Sequence of chain 6.A:
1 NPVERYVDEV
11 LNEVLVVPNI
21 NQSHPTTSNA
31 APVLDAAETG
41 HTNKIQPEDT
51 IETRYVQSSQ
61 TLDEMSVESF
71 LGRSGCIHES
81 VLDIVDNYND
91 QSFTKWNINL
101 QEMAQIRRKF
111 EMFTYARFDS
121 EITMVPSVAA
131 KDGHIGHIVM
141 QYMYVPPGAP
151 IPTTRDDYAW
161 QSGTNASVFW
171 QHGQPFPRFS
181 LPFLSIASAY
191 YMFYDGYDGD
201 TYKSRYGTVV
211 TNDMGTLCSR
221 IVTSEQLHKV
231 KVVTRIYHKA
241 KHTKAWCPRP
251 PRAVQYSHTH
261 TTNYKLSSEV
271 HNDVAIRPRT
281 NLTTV

The protein below binds the small molecule below.
Small molecule (SMILES): Cc1cc(CCCOc2c(C)cc(-c3noc(C(F)(F)F)n3)cc2C)on1

Binding-site contacts:
Ligand atom O1B contacts residue ILE98 of chain 6.A at 3.3 Å.
Ligand atom N3A contacts residue TYR144 of chain 6.A at 3.5 Å.
Ligand atom F2 contacts residue MET143 of chain 6.A at 3.3 Å.
Ligand atom C5B contacts residue LEU181 of chain 6.A at 3.5 Å (hydrophobic).
Ligand atom CM6 contacts residue LEU184 of chain 6.A at 3.4 Å (hydrophobic).
Ligand atom CM2 contacts residue ILE122 of chain 6.A at 3.8 Å (hydrophobic).
Ligand atom F1 contacts residue PHE179 of chain 6.A at 3.8 Å.
Ligand atom O1A contacts residue PHE179 of chain 6.A at 3.3 Å.
Ligand atom O1A contacts residue LEU217 of chain 6.A at 3.0 Å.
Ligand atom C6B contacts residue LEU181 of chain 6.A at 3.3 Å (hydrophobic).
Ligand atom F1 contacts residue TYR144 of chain 6.A at 3.3 Å.
Ligand atom O1 contacts residue MET214 of chain 6.A at 3.5 Å (h-bond).
Ligand atom N1A contacts residue MET124 of chain 6.A at 3.5 Å.
Ligand atom F2 contacts residue TYR142 of chain 6.A at 2.8 Å.
Ligand atom N3A contacts residue PHE179 of chain 6.A at 3.4 Å.
Ligand atom C4 contacts residue LEU100 of chain 6.A at 3.7 Å (hydrophobic).
Ligand atom C4 contacts residue TYR190 of chain 6.A at 3.6 Å (hydrophobic).
Ligand atom O1A contacts residue MET124 of chain 6.A at 3.2 Å.
Ligand atom CM2 contacts residue ILE77 of chain 6.A at 3.1 Å (hydrophobic).
Ligand atom F2 contacts residue TYR144 of chain 6.A at 3.0 Å.
Ligand atom N1A contacts residue LEU217 of chain 6.A at 3.3 Å.
Ligand atom C2A contacts residue PHE179 of chain 6.A at 3.6 Å (hydrophobic).
Ligand atom F2 contacts residue ALA166 of chain 6.A at 3.5 Å.
Ligand atom C3A contacts residue PHE179 of chain 6.A at 3.1 Å (hydrophobic).
Ligand atom F3 contacts residue TYR142 of chain 6.A at 3.8 Å.
Ligand atom F3 contacts residue PHE179 of chain 6.A at 3.0 Å.
Ligand atom C5B contacts residue ILE98 of chain 6.A at 3.5 Å (hydrophobic).
Ligand atom N1A contacts residue PHE179 of chain 6.A at 3.6 Å.
Ligand atom F3 contacts residue VAL168 of chain 6.A at 3.0 Å.
Ligand atom C2B contacts residue ILE98 of chain 6.A at 3.7 Å (hydrophobic).
Ligand atom CM3 contacts residue ASN212 of chain 6.A at 3.5 Å.
Ligand atom N2 contacts residue MET214 of chain 6.A at 3.8 Å.
Ligand atom F1 contacts residue ALA166 of chain 6.A at 3.6 Å.
Ligand atom CM6 contacts residue LEU181 of chain 6.A at 3.5 Å (hydrophobic).
Ligand atom C4B contacts residue ILE98 of chain 6.A at 3.8 Å (hydrophobic).
Ligand atom C3A contacts residue LEU217 of chain 6.A at 3.6 Å (hydrophobic).
Ligand atom CM4 contacts residue PHE179 of chain 6.A at 3.5 Å (hydrophobic).
Ligand atom C6B contacts residue ILE98 of chain 6.A at 3.7 Å (hydrophobic).
Ligand atom C1B contacts residue ILE98 of chain 6.A at 3.4 Å (hydrophobic).
Ligand atom CM4 contacts residue TYR144 of chain 6.A at 3.9 Å (hydrophobic).